Sequence of chain 3.A:
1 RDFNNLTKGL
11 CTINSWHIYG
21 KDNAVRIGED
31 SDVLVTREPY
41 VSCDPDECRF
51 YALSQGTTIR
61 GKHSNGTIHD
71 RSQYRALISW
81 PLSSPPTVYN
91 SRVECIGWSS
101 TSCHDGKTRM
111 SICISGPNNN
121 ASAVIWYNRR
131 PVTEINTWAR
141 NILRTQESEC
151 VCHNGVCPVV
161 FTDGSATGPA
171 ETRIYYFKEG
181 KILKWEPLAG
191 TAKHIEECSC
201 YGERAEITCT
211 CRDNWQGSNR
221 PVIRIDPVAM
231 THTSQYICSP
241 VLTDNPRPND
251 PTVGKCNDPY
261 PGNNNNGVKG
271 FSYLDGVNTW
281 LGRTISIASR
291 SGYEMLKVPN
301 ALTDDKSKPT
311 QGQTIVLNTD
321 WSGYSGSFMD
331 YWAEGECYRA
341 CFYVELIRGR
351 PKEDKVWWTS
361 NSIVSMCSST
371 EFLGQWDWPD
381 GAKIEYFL

This protein binds this small molecule.
Small molecule (SMILES): [H]/N=C(/N)N[C@H]1C=C(C(=O)O)O[C@@H](C(=O)N(C)CCC)[C@@H]1NC(C)=O

Binding-site contacts:
Ligand atom NH2 contacts residue GLU38 of chain 3.A at 3.7 Å.
Ligand atom C2 contacts residue TYR324 of chain 3.A at 2.8 Å (hydrophobic).
Ligand atom C3 contacts residue ASP70 of chain 3.A at 3.4 Å.
Ligand atom C3 contacts residue GLU38 of chain 3.A at 3.4 Å.
Ligand atom C4 contacts residue TYR324 of chain 3.A at 3.9 Å (hydrophobic).
Ligand atom C91 contacts residue ARG144 of chain 3.A at 3.8 Å.
Ligand atom C11 contacts residue ARG144 of chain 3.A at 3.7 Å.
Ligand atom CZ contacts residue ASP70 of chain 3.A at 3.8 Å.
Ligand atom NH2 contacts residue TRP98 of chain 3.A at 2.8 Å (h-bond).
Ligand atom O1A contacts residue ARG212 of chain 3.A at 3.7 Å.
Ligand atom C1 contacts residue ARG290 of chain 3.A at 3.5 Å.
Ligand atom C92 contacts residue ARG144 of chain 3.A at 3.5 Å.
Ligand atom O1B contacts residue ARG290 of chain 3.A at 3.1 Å (salt-bridge).
Ligand atom C6 contacts residue GLU197 of chain 3.A at 3.5 Å.
Ligand atom O10 contacts residue ASP70 of chain 3.A at 3.7 Å.
Ligand atom O6 contacts residue TYR324 of chain 3.A at 3.4 Å (h-bond).
Ligand atom CZ contacts residue TRP98 of chain 3.A at 3.4 Å (hydrophobic).
Ligand atom C81 contacts residue GLU197 of chain 3.A at 3.3 Å.
Ligand atom NE contacts residue ASP70 of chain 3.A at 3.0 Å (salt-bridge).
Ligand atom C81 contacts residue GLU196 of chain 3.A at 3.4 Å.
Ligand atom NH2 contacts residue ARG75 of chain 3.A at 3.1 Å (salt-bridge).
Ligand atom C4 contacts residue ASP70 of chain 3.A at 3.7 Å.
Ligand atom C91 contacts residue ALA166 of chain 3.A at 3.5 Å (hydrophobic).
Ligand atom O1A contacts residue ARG290 of chain 3.A at 2.7 Å (salt-bridge).
Ligand atom C81 contacts residue ARG144 of chain 3.A at 3.9 Å.
Ligand atom C4 contacts residue GLU38 of chain 3.A at 3.8 Å.
Ligand atom NH1 contacts residue GLU38 of chain 3.A at 3.8 Å.
Ligand atom O1B contacts residue TYR324 of chain 3.A at 3.3 Å (h-bond).
Ligand atom C1 contacts residue TYR324 of chain 3.A at 2.8 Å (hydrophobic).
Ligand atom CZ contacts residue GLU38 of chain 3.A at 3.7 Å.
Ligand atom NH1 contacts residue TRP98 of chain 3.A at 3.1 Å (h-bond).
Ligand atom C6 contacts residue TYR324 of chain 3.A at 3.5 Å (hydrophobic).
Ligand atom NH1 contacts residue GLU147 of chain 3.A at 2.9 Å (salt-bridge).
Ligand atom C11 contacts residue ILE142 of chain 3.A at 3.7 Å (hydrophobic).
Ligand atom O10 contacts residue ARG71 of chain 3.A at 3.0 Å (salt-bridge).
Ligand atom O1B contacts residue ARG37 of chain 3.A at 2.8 Å (salt-bridge).
Ligand atom NH2 contacts residue ASP70 of chain 3.A at 3.1 Å (salt-bridge).
Ligand atom NE contacts residue GLU38 of chain 3.A at 3.5 Å (salt-bridge).
Ligand atom C3 contacts residue TYR324 of chain 3.A at 3.3 Å (hydrophobic).
Ligand atom O1A contacts residue TYR324 of chain 3.A at 2.9 Å (h-bond).